A protein and the small-molecule ligand that binds it are described below.
Small molecule (SMILES): CC(=O)N[C@H]1[C@H](O[C@H]2[C@H](O)[C@@H](NC(C)=O)CO[C@@H]2CO[C@@H]2O[C@@H](C)[C@@H](O)[C@@H](O)[C@@H]2O)O[C@H](CO)[C@@H](O[C@@H]2O[C@H](CO)[C@@H](O)[C@H](O)[C@@H]2O)[C@@H]1O

Sequence of chain 1.E:
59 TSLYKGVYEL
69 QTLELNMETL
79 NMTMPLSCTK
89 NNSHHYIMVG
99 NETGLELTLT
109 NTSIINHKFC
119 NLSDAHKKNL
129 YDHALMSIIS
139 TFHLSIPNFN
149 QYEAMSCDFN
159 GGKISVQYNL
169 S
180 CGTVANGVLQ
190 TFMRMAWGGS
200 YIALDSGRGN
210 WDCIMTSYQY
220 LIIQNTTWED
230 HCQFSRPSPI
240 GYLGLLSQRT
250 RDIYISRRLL

Binding-site contacts:
Ligand atom O6 contacts residue GLN218 of chain 1.E at 3.8 Å.
Ligand atom O5 contacts residue SER216 of chain 1.E at 3.5 Å (h-bond).
Ligand atom C6 contacts residue SER216 of chain 1.E at 3.6 Å.
Ligand atom O7 contacts residue TYR217 of chain 1.E at 4.1 Å.
Ligand atom C6 contacts residue GLN218 of chain 1.E at 4.1 Å.
Ligand atom C1 contacts residue ASN109 of chain 1.E at 4.5 Å.
Ligand atom C8 contacts residue ASN109 of chain 1.E at 3.8 Å.
Ligand atom C2 contacts residue ASN109 of chain 1.E at 2.4 Å.
Ligand atom C1 contacts residue ASN109 of chain 1.E at 1.4 Å.
Ligand atom O6 contacts residue SER216 of chain 1.E at 4.2 Å.
Ligand atom O2 contacts residue ASN109 of chain 1.E at 3.6 Å (h-bond).
Ligand atom O5 contacts residue GLN218 of chain 1.E at 4.3 Å.
Ligand atom C5 contacts residue ASN109 of chain 1.E at 3.7 Å.
Ligand atom C8 contacts residue TYR217 of chain 1.E at 3.6 Å (hydrophobic).
Ligand atom N2 contacts residue ASN109 of chain 1.E at 2.9 Å (h-bond).
Ligand atom C4 contacts residue ASN109 of chain 1.E at 4.3 Å.
Ligand atom O5 contacts residue ASN109 of chain 1.E at 2.4 Å (h-bond).
Ligand atom C7 contacts residue ASN109 of chain 1.E at 3.5 Å.
Ligand atom O6 contacts residue ASN109 of chain 1.E at 3.4 Å (h-bond).
Ligand atom C7 contacts residue TYR217 of chain 1.E at 4.1 Å (hydrophobic).
Ligand atom C4 contacts residue SER216 of chain 1.E at 4.4 Å.
Ligand atom O4 contacts residue SER216 of chain 1.E at 4.1 Å.
Ligand atom C3 contacts residue ASN109 of chain 1.E at 3.8 Å.
Ligand atom C8 contacts residue SER216 of chain 1.E at 3.9 Å.
Ligand atom C1 contacts residue SER216 of chain 1.E at 3.9 Å.
Ligand atom O7 contacts residue ASN109 of chain 1.E at 4.4 Å.
Ligand atom O5 contacts residue GLN218 of chain 1.E at 4.5 Å.
Ligand atom C6 contacts residue ASN109 of chain 1.E at 4.2 Å.
Ligand atom C5 contacts residue SER216 of chain 1.E at 3.1 Å.